The small molecule below binds the protein below.
Small molecule (SMILES): O=C(O)[C@]1(O)C=Cc2ccccc2O1

Sequence of chain 2.A:
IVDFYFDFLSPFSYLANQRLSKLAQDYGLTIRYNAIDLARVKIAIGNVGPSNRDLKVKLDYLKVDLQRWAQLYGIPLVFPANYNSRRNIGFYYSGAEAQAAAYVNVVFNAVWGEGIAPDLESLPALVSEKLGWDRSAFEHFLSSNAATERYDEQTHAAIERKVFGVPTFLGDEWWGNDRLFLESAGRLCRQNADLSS

Binding-site contacts:
Ligand atom C5 contacts residue TOH1 of chain 2.E at 0.4 Å.
Ligand atom O8 contacts residue ARG54 of chain 2.A at 3.1 Å (salt-bridge).
Ligand atom C4 contacts residue TOH1 of chain 2.E at 0.6 Å.
Ligand atom C10 contacts residue ARG54 of chain 2.A at 3.5 Å.
Ligand atom O11 contacts residue ASN53 of chain 2.A at 3.3 Å (h-bond).
Ligand atom C6 contacts residue PRO12 of chain 2.A at 3.9 Å (hydrophobic).
Ligand atom O11 contacts residue TOH1 of chain 2.E at 1.2 Å (h-bond).
Ligand atom O11 contacts residue PO41 of chain 2.B at 2.4 Å (h-bond).
Ligand atom O11 contacts residue ARG54 of chain 2.A at 2.5 Å (salt-bridge).
Ligand atom C4 contacts residue LEU60 of chain 2.A at 3.6 Å (hydrophobic).
Ligand atom C10 contacts residue ASN53 of chain 2.A at 3.7 Å.
Ligand atom C5 contacts residue PRO12 of chain 2.A at 3.7 Å (hydrophobic).
Ligand atom O10 contacts residue TOH1 of chain 2.E at 1.4 Å (h-bond).
Ligand atom C7 contacts residue GSH1 of chain 2.D at 2.5 Å.
Ligand atom C9 contacts residue PO41 of chain 2.B at 3.1 Å.
Ligand atom C10 contacts residue TOH1 of chain 2.E at 0.3 Å.
Ligand atom C6 contacts residue PHE13 of chain 2.A at 3.7 Å (hydrophobic).
Ligand atom C1 contacts residue TOH1 of chain 2.E at 0.3 Å.
Ligand atom C10 contacts residue SER52 of chain 2.A at 3.7 Å.
Ligand atom C7 contacts residue TOH1 of chain 2.E at 1.6 Å.
Ligand atom C8 contacts residue GSH1 of chain 2.D at 3.3 Å.
Ligand atom O8 contacts residue PO41 of chain 2.B at 3.7 Å.
Ligand atom C6 contacts residue TOH1 of chain 2.E at 0.4 Å.
Ligand atom C10 contacts residue PO41 of chain 2.B at 1.8 Å.
Ligand atom O10 contacts residue PO41 of chain 2.B at 0.7 Å (h-bond).
Ligand atom O2 contacts residue TOH1 of chain 2.E at 0.7 Å.
Ligand atom C9 contacts residue TOH1 of chain 2.E at 0.5 Å.
Ligand atom O10 contacts residue ASN53 of chain 2.A at 3.4 Å (h-bond).
Ligand atom C8 contacts residue TOH1 of chain 2.E at 1.5 Å.
Ligand atom C3 contacts residue TOH1 of chain 2.E at 0.7 Å.
Ligand atom O8 contacts residue TOH1 of chain 2.E at 1.3 Å.
Ligand atom O11 contacts residue SER52 of chain 2.A at 3.1 Å.
Ligand atom C5 contacts residue PHE13 of chain 2.A at 3.9 Å (hydrophobic).
Ligand atom C3 contacts residue TYR84 of chain 2.A at 3.8 Å (hydrophobic).
Ligand atom C2 contacts residue TOH1 of chain 2.E at 0.5 Å.
Ligand atom C8 contacts residue PO41 of chain 2.B at 2.9 Å.
Ligand atom C7 contacts residue PO41 of chain 2.B at 3.4 Å.
Ligand atom C1 contacts residue GSH1 of chain 2.D at 3.3 Å.
Ligand atom C6 contacts residue GSH1 of chain 2.D at 3.5 Å.
Ligand atom O10 contacts residue SER52 of chain 2.A at 3.8 Å.